Binding-site contacts:
Ligand atom C8 contacts residue MET126 of chain 44.E at 3.7 Å (hydrophobic).
Ligand atom C8 contacts residue PHE98 of chain 44.E at 3.6 Å (hydrophobic).
Ligand atom C3 contacts residue ASN75 of chain 44.E at 3.5 Å.
Ligand atom O7 contacts residue ASN75 of chain 44.E at 3.2 Å (h-bond).
Ligand atom O6 contacts residue ASN75 of chain 44.E at 3.8 Å.
Ligand atom C4 contacts residue ASN75 of chain 44.E at 4.0 Å.
Ligand atom O5 contacts residue THR48 of chain 44.F at 4.0 Å.
Ligand atom C7 contacts residue ASN75 of chain 44.E at 2.8 Å.
Ligand atom C2 contacts residue NAG1 of chain 44.Z at 4.1 Å.
Ligand atom C3 contacts residue NAG1 of chain 44.Z at 3.3 Å.
Ligand atom O5 contacts residue ASN75 of chain 44.E at 2.1 Å (h-bond).
Ligand atom O6 contacts residue NAG1 of chain 44.Z at 4.1 Å.
Ligand atom O6 contacts residue GLU46 of chain 44.F at 3.8 Å.
Ligand atom O4 contacts residue NAG1 of chain 44.Z at 1.6 Å.
Ligand atom O3 contacts residue NAG1 of chain 44.Z at 2.4 Å (h-bond).
Ligand atom C7 contacts residue MET126 of chain 44.E at 3.8 Å (hydrophobic).
Ligand atom O6 contacts residue CYS45 of chain 44.F at 3.4 Å (h-bond).
Ligand atom C6 contacts residue NAG1 of chain 44.Z at 3.4 Å.
Ligand atom C2 contacts residue ASN75 of chain 44.E at 2.6 Å.
Ligand atom C6 contacts residue ASN75 of chain 44.E at 3.8 Å.
Ligand atom C1 contacts residue ASN75 of chain 44.E at 1.3 Å.
Ligand atom O6 contacts residue THR48 of chain 44.F at 4.0 Å.
Ligand atom O7 contacts residue MET126 of chain 44.E at 3.1 Å.
Ligand atom C5 contacts residue NAG1 of chain 44.Z at 3.7 Å.
Ligand atom C4 contacts residue NAG1 of chain 44.Z at 2.9 Å.
Ligand atom C6 contacts residue THR48 of chain 44.F at 4.4 Å.
Ligand atom C5 contacts residue ASN75 of chain 44.E at 3.2 Å.
Ligand atom N2 contacts residue ASN75 of chain 44.E at 3.0 Å (h-bond).
Ligand atom C6 contacts residue CYS45 of chain 44.F at 4.4 Å (hydrophobic).
Ligand atom C8 contacts residue ASN75 of chain 44.E at 3.0 Å.

This small molecule binds to this protein.
Small molecule (SMILES): CC(=O)N[C@@H]1[C@@H](O)[C@H](O)[C@@H](CO)O[C@H]1O

Sequence of chain 44.F:
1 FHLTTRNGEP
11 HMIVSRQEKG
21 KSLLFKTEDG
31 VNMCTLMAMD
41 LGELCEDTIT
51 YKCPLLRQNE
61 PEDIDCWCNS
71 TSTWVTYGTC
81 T

Sequence of chain 44.E:
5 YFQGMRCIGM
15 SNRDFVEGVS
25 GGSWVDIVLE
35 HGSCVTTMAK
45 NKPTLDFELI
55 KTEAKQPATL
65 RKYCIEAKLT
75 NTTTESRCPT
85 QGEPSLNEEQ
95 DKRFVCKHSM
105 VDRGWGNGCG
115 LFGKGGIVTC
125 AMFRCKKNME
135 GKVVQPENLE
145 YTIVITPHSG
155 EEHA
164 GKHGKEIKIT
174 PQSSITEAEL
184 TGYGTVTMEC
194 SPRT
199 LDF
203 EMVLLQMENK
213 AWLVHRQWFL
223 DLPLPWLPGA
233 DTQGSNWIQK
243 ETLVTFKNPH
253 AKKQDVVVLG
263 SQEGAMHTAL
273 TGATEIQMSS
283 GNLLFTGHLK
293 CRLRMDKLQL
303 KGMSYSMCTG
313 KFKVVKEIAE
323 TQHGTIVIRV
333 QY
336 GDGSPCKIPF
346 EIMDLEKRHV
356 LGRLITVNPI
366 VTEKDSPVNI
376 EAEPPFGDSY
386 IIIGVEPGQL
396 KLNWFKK